Binding-site contacts:
Ligand atom C5 contacts residue GLU154 of chain 1.D at 3.4 Å.
Ligand atom C8 contacts residue ASN122 of chain 1.D at 4.2 Å.
Ligand atom O5 contacts residue GLU154 of chain 1.D at 3.5 Å.
Ligand atom C5 contacts residue ASN122 of chain 1.D at 3.6 Å.
Ligand atom C1 contacts residue ASN122 of chain 1.D at 1.4 Å.
Ligand atom N2 contacts residue PHE157 of chain 1.D at 4.0 Å.
Ligand atom C7 contacts residue PHE157 of chain 1.D at 4.2 Å (hydrophobic).
Ligand atom N2 contacts residue ASN122 of chain 1.D at 2.8 Å (h-bond).
Ligand atom C8 contacts residue PHE157 of chain 1.D at 3.0 Å (hydrophobic).
Ligand atom C4 contacts residue ASN122 of chain 1.D at 4.2 Å.
Ligand atom O7 contacts residue ASN122 of chain 1.D at 3.0 Å (h-bond).
Ligand atom C2 contacts residue ASN122 of chain 1.D at 2.4 Å.
Ligand atom C7 contacts residue ASN122 of chain 1.D at 3.1 Å.
Ligand atom C3 contacts residue ASN122 of chain 1.D at 3.7 Å.
Ligand atom C6 contacts residue GLU154 of chain 1.D at 3.3 Å.
Ligand atom O4 contacts residue GLU154 of chain 1.D at 4.2 Å.
Ligand atom C1 contacts residue GLU154 of chain 1.D at 3.6 Å.
Ligand atom O5 contacts residue ASN122 of chain 1.D at 2.4 Å (h-bond).

The protein below binds the small molecule below.
Small molecule (SMILES): CC(=O)N[C@@H]1[C@@H](O)[C@H](O)[C@@H](CO)O[C@H]1O

Sequence of chain 1.D:
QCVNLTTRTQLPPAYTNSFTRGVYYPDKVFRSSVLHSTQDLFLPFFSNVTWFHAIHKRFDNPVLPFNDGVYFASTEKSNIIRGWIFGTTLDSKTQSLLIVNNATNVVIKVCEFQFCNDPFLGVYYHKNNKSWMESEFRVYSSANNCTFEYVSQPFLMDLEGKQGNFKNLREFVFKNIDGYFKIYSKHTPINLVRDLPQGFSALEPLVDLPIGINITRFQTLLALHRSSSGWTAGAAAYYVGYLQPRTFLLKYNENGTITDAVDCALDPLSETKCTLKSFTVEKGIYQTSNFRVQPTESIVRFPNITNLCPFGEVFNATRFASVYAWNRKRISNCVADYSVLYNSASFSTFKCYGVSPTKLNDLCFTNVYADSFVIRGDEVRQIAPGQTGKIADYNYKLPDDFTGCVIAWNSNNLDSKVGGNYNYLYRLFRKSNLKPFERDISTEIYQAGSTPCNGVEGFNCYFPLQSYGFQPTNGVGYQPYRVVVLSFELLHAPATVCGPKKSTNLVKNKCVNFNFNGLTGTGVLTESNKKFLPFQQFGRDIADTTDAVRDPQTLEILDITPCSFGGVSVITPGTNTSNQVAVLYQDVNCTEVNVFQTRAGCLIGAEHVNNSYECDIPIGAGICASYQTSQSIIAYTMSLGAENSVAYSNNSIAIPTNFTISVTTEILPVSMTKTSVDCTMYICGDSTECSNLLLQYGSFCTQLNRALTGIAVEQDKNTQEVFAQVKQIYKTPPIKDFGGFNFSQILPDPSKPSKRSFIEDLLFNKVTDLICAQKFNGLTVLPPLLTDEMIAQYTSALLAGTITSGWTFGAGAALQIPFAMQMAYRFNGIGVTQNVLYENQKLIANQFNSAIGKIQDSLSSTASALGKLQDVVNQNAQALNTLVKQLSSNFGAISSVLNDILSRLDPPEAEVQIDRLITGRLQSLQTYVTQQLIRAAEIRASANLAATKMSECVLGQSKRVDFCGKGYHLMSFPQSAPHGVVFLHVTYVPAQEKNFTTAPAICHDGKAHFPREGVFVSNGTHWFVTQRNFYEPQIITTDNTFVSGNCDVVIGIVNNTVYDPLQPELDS